Sequence of chain 1.B:
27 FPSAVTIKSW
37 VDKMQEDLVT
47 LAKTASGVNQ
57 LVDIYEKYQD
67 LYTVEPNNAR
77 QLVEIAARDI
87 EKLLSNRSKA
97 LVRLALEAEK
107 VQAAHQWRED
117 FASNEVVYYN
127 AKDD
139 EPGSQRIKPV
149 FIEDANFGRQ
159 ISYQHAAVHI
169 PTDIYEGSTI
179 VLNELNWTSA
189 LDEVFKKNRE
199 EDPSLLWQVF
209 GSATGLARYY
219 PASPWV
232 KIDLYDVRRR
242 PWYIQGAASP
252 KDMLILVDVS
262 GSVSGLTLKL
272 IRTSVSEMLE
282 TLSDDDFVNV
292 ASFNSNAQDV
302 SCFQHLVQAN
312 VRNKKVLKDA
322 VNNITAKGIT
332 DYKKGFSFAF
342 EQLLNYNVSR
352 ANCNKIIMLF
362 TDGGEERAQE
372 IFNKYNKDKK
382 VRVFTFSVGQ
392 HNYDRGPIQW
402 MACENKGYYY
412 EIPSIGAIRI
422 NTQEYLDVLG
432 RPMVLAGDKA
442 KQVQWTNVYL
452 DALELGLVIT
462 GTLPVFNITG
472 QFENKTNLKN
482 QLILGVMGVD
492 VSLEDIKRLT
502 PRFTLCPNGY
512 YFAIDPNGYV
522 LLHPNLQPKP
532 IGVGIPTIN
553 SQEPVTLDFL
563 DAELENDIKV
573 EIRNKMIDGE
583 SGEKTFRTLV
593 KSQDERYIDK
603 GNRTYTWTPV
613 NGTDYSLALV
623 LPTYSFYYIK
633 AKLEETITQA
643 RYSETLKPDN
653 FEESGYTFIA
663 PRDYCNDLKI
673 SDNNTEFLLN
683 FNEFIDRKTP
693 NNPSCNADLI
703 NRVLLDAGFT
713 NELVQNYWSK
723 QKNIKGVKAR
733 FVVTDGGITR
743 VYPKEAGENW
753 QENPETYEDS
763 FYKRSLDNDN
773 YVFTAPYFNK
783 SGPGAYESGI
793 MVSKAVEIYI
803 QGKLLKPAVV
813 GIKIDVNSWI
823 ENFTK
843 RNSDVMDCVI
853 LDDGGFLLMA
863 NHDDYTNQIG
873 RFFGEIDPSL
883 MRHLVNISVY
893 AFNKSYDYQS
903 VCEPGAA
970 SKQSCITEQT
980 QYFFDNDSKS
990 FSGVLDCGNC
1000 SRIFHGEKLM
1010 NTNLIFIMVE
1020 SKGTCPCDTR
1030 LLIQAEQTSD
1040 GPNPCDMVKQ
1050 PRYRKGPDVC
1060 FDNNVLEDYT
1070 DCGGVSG

This small molecule binds to this protein.
Small molecule (SMILES): CC(=O)N[C@H]1[C@H](O[C@H]2[C@H](O)[C@@H](NC(C)=O)CO[C@@H]2CO)O[C@H](CO)[C@@H](O)[C@@H]1O

Binding-site contacts:
Ligand atom C5 contacts residue ASN895 of chain 1.B at 3.6 Å.
Ligand atom O5 contacts residue LEU591 of chain 1.B at 4.1 Å.
Ligand atom O3 contacts residue PHE894 of chain 1.B at 4.4 Å.
Ligand atom C1 contacts residue LEU591 of chain 1.B at 3.7 Å (hydrophobic).
Ligand atom C7 contacts residue GLU567 of chain 1.B at 3.5 Å.
Ligand atom C8 contacts residue ASN895 of chain 1.B at 4.2 Å.
Ligand atom C1 contacts residue ASN895 of chain 1.B at 1.4 Å.
Ligand atom C3 contacts residue ASN895 of chain 1.B at 3.3 Å.
Ligand atom C8 contacts residue GLU567 of chain 1.B at 3.5 Å.
Ligand atom O5 contacts residue ASN895 of chain 1.B at 2.3 Å (h-bond).
Ligand atom O5 contacts residue PHE982 of chain 1.B at 3.9 Å.
Ligand atom C6 contacts residue ALA893 of chain 1.B at 4.4 Å (hydrophobic).
Ligand atom O7 contacts residue ASN568 of chain 1.B at 3.8 Å.
Ligand atom C7 contacts residue ASN895 of chain 1.B at 4.2 Å.
Ligand atom C4 contacts residue ASN895 of chain 1.B at 4.1 Å.
Ligand atom O7 contacts residue GLU567 of chain 1.B at 3.0 Å (salt-bridge).
Ligand atom N2 contacts residue ASN895 of chain 1.B at 3.5 Å (h-bond).
Ligand atom O3 contacts residue ASN895 of chain 1.B at 2.5 Å (h-bond).
Ligand atom C6 contacts residue PHE982 of chain 1.B at 4.2 Å (hydrophobic).
Ligand atom C2 contacts residue ASN895 of chain 1.B at 2.5 Å.